Sequence of chain 1.B:
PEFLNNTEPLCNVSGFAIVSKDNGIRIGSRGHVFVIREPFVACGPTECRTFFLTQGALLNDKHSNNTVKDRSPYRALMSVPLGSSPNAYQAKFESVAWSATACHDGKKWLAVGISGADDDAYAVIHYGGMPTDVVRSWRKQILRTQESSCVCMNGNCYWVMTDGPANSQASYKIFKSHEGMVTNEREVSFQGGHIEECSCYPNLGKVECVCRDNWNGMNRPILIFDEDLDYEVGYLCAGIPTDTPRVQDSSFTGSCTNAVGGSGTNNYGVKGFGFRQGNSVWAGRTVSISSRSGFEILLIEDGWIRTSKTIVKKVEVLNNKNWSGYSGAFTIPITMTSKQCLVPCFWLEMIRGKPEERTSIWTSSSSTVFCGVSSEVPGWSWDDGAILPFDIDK

The protein below binds the small molecule below.
Small molecule (SMILES): CC(=O)N[C@H]1[C@H]([C@H](O)[C@H](O)CO)O[C@@](OC[C@H]2O[C@@H](O)[C@H](O)[C@@H](O)[C@H]2O)(C(=O)O)C[C@@H]1O

Binding-site contacts:
Ligand atom C11 contacts residue SER293 of chain 1.B at 3.4 Å.
Ligand atom O9 contacts residue GLU356 of chain 1.B at 4.1 Å.
Ligand atom C11 contacts residue ASN320 of chain 1.B at 3.7 Å.
Ligand atom C11 contacts residue ASN322 of chain 1.B at 3.7 Å.
Ligand atom C9 contacts residue SER291 of chain 1.B at 4.0 Å.
Ligand atom C10 contacts residue SER293 of chain 1.B at 3.6 Å.
Ligand atom C9 contacts residue TRP323 of chain 1.B at 4.0 Å (hydrophobic).
Ligand atom C1 contacts residue SER288 of chain 1.B at 3.5 Å.
Ligand atom C6 contacts residue SER291 of chain 1.B at 4.0 Å.
Ligand atom C9 contacts residue GLU356 of chain 1.B at 3.7 Å.
Ligand atom O1A contacts residue SER290 of chain 1.B at 3.8 Å.
Ligand atom C4 contacts residue SER293 of chain 1.B at 4.0 Å.
Ligand atom O4 contacts residue SER293 of chain 1.B at 4.4 Å.
Ligand atom N5 contacts residue SER293 of chain 1.B at 2.9 Å (h-bond).
Ligand atom O4 contacts residue LYS321 of chain 1.B at 4.4 Å.
Ligand atom O4 contacts residue ASN320 of chain 1.B at 2.7 Å (h-bond).
Ligand atom C10 contacts residue LYS321 of chain 1.B at 4.3 Å.
Ligand atom C11 contacts residue LYS321 of chain 1.B at 3.6 Å.
Ligand atom O7 contacts residue TRP323 of chain 1.B at 4.1 Å.
Ligand atom C4 contacts residue ASN320 of chain 1.B at 3.3 Å.
Ligand atom N5 contacts residue ASN320 of chain 1.B at 3.1 Å (h-bond).
Ligand atom O1B contacts residue ASN320 of chain 1.B at 3.0 Å (h-bond).
Ligand atom C7 contacts residue SER291 of chain 1.B at 3.9 Å.
Ligand atom O8 contacts residue SER288 of chain 1.B at 4.2 Å.
Ligand atom O8 contacts residue SER290 of chain 1.B at 3.9 Å.
Ligand atom C8 contacts residue SER291 of chain 1.B at 3.7 Å.
Ligand atom O1B contacts residue SER288 of chain 1.B at 3.7 Å.
Ligand atom C10 contacts residue TRP323 of chain 1.B at 4.0 Å (hydrophobic).
Ligand atom C11 contacts residue TRP323 of chain 1.B at 3.6 Å (hydrophobic).
Ligand atom O1A contacts residue SER291 of chain 1.B at 3.7 Å.
Ligand atom C10 contacts residue ASN320 of chain 1.B at 3.6 Å.
Ligand atom O9 contacts residue SER291 of chain 1.B at 4.3 Å.
Ligand atom O8 contacts residue SER291 of chain 1.B at 2.7 Å (h-bond).
Ligand atom O10 contacts residue TRP323 of chain 1.B at 4.1 Å.
Ligand atom C3 contacts residue ASN320 of chain 1.B at 3.8 Å.
Ligand atom C7 contacts residue TRP323 of chain 1.B at 3.8 Å (hydrophobic).
Ligand atom C5 contacts residue SER293 of chain 1.B at 3.9 Å.
Ligand atom C1 contacts residue ASN320 of chain 1.B at 4.0 Å.
Ligand atom C5 contacts residue ASN320 of chain 1.B at 3.8 Å.
Ligand atom O1A contacts residue SER288 of chain 1.B at 2.5 Å (h-bond).